The small molecule below binds the protein below.
Small molecule (SMILES): CC(=O)N[C@H]1[C@H](O[C@H]2[C@H](O)[C@@H](NC(C)=O)CO[C@@H]2CO)O[C@H](CO)[C@@H](O)[C@@H]1O

Sequence of chain 1.A:
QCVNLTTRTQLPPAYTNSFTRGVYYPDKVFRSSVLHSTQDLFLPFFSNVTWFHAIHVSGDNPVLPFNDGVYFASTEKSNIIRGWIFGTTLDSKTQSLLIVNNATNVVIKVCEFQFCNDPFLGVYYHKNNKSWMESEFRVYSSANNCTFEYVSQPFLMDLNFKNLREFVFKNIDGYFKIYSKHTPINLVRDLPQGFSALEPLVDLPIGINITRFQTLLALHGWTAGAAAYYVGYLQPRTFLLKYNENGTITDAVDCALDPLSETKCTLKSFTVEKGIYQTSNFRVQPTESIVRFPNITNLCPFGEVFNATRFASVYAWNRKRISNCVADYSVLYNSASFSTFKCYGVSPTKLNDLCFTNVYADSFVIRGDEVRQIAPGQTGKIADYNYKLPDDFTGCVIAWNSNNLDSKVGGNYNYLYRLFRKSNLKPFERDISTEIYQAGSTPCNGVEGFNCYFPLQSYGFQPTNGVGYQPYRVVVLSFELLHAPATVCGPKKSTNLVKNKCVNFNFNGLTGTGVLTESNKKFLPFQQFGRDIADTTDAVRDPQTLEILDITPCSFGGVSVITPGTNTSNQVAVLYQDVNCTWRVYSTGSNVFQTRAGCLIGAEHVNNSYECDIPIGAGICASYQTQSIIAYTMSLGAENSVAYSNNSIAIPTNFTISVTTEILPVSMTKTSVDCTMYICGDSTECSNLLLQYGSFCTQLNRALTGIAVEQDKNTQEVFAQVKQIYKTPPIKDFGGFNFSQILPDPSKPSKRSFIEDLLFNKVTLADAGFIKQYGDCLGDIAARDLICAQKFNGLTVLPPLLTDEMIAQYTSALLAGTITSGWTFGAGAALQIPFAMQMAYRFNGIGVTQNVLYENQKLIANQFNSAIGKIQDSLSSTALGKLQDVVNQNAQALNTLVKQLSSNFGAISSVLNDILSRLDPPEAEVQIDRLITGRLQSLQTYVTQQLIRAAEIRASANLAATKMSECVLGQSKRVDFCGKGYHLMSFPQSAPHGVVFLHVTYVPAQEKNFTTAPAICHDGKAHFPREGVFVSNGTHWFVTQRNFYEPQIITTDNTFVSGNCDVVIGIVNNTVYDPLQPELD

Binding-site contacts:
Ligand atom C8 contacts residue ASN343 of chain 1.A at 4.2 Å.
Ligand atom C7 contacts residue GLY339 of chain 1.A at 3.8 Å.
Ligand atom N2 contacts residue ASN343 of chain 1.A at 2.5 Å (h-bond).
Ligand atom C8 contacts residue GLY339 of chain 1.A at 2.7 Å.
Ligand atom C1 contacts residue ASN343 of chain 1.A at 1.4 Å.
Ligand atom N2 contacts residue GLY339 of chain 1.A at 4.4 Å.
Ligand atom C8 contacts residue PHE338 of chain 1.A at 4.3 Å (hydrophobic).
Ligand atom O6 contacts residue ASN370 of chain 1.A at 4.0 Å.
Ligand atom C4 contacts residue ASN343 of chain 1.A at 4.2 Å.
Ligand atom O4 contacts residue SER371 of chain 1.A at 4.0 Å.
Ligand atom O5 contacts residue ASN343 of chain 1.A at 2.5 Å (h-bond).
Ligand atom C7 contacts residue ASN343 of chain 1.A at 3.4 Å.
Ligand atom O7 contacts residue ASN343 of chain 1.A at 4.1 Å.
Ligand atom C3 contacts residue ASN343 of chain 1.A at 3.6 Å.
Ligand atom C5 contacts residue ASN343 of chain 1.A at 3.7 Å.
Ligand atom C3 contacts residue SER371 of chain 1.A at 4.2 Å.
Ligand atom C2 contacts residue ASN343 of chain 1.A at 2.3 Å.